This small molecule binds to this protein.
Small molecule (SMILES): CC(=O)N[C@H]1[C@H](O[C@H]2[C@H](O)[C@@H](NC(C)=O)CO[C@@H]2CO)O[C@H](CO)[C@@H](O[C@@H]2O[C@H](CO)[C@@H](O)[C@H](O)[C@H]2NC(C)=O)[C@@H]1O

Binding-site contacts:
Ligand atom O6 contacts residue GLU206 of chain 2.C at 2.5 Å (salt-bridge).
Ligand atom O6 contacts residue THR205 of chain 2.C at 3.7 Å.
Ligand atom C1 contacts residue THR205 of chain 2.C at 3.3 Å.
Ligand atom O7 contacts residue LYS241 of chain 2.C at 3.9 Å.
Ligand atom O7 contacts residue GLN201 of chain 2.C at 4.2 Å.
Ligand atom C2 contacts residue THR205 of chain 2.C at 4.4 Å.
Ligand atom O7 contacts residue ASN203 of chain 2.C at 3.2 Å (h-bond).
Ligand atom O5 contacts residue ASN203 of chain 2.C at 2.4 Å (h-bond).
Ligand atom C8 contacts residue THR205 of chain 2.C at 3.9 Å.
Ligand atom C7 contacts residue ASN203 of chain 2.C at 3.4 Å.
Ligand atom C5 contacts residue THR205 of chain 2.C at 3.7 Å.
Ligand atom C7 contacts residue ILE168 of chain 2.C at 4.0 Å (hydrophobic).
Ligand atom C2 contacts residue ASN203 of chain 2.C at 2.5 Å.
Ligand atom C8 contacts residue THR162 of chain 2.C at 4.3 Å.
Ligand atom C4 contacts residue ASN203 of chain 2.C at 4.3 Å.
Ligand atom C8 contacts residue ILE168 of chain 2.C at 3.6 Å (hydrophobic).
Ligand atom O7 contacts residue THR205 of chain 2.C at 3.9 Å.
Ligand atom C6 contacts residue GLU206 of chain 2.C at 3.6 Å.
Ligand atom C1 contacts residue ASN203 of chain 2.C at 1.4 Å.
Ligand atom C7 contacts residue THR205 of chain 2.C at 4.2 Å.
Ligand atom C3 contacts residue ASN203 of chain 2.C at 3.8 Å.
Ligand atom O3 contacts residue ILE269 of chain 1.B at 4.0 Å.
Ligand atom C5 contacts residue ASN203 of chain 2.C at 3.7 Å.
Ligand atom C6 contacts residue THR205 of chain 2.C at 4.4 Å.
Ligand atom O5 contacts residue THR205 of chain 2.C at 3.6 Å (h-bond).
Ligand atom N2 contacts residue ILE168 of chain 2.C at 3.7 Å.
Ligand atom C8 contacts residue GLN201 of chain 2.C at 4.0 Å.
Ligand atom N2 contacts residue ASN203 of chain 2.C at 2.9 Å (h-bond).

Sequence of chain 2.C:
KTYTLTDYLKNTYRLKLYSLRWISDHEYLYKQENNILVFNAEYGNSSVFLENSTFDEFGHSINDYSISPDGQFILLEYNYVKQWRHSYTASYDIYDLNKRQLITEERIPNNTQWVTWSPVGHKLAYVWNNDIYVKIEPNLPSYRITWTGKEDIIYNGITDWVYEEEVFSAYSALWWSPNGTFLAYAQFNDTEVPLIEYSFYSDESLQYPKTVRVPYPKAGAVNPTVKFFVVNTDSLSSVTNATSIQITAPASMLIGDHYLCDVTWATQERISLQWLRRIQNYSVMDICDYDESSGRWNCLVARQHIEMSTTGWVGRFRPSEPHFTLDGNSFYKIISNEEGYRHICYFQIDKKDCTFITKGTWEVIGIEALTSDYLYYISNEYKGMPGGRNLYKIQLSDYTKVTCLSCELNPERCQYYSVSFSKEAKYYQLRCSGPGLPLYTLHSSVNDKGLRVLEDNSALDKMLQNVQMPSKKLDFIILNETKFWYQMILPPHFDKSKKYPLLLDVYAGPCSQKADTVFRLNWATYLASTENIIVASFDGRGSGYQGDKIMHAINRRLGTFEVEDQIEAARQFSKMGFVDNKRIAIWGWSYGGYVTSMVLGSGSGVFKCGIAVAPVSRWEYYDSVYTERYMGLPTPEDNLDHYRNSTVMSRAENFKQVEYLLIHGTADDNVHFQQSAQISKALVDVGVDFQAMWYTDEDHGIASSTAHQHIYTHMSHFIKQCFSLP

Sequence of chain 1.B:
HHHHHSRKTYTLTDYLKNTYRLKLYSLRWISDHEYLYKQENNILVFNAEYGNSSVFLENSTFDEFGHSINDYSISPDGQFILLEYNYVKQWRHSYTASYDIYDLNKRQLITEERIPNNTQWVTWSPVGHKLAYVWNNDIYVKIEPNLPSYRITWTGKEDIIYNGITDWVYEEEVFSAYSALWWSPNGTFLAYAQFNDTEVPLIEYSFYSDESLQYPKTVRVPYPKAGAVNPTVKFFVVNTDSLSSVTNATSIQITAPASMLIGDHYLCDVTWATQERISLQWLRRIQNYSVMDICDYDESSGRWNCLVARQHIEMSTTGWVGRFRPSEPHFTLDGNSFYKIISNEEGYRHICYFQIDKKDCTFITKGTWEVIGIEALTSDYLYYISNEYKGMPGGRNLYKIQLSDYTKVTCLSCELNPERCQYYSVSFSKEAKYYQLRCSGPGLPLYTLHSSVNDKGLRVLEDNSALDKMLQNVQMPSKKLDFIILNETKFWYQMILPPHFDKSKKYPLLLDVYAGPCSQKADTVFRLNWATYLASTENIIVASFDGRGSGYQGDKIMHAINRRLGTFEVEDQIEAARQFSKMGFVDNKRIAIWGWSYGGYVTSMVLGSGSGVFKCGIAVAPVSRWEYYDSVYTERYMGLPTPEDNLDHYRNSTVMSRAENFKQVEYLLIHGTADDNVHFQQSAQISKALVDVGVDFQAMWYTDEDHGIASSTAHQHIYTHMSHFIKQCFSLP